A protein and the small-molecule ligand that binds it are described below.
Small molecule (SMILES): CO[C@H]1O[C@H](CO)[C@@H](O)[C@H](O)[C@@H]1O

Sequence of chain 2.A:
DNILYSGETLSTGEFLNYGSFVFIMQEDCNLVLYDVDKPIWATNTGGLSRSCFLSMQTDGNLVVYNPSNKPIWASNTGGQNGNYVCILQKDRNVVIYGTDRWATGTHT

Sequence of chain 1.B:
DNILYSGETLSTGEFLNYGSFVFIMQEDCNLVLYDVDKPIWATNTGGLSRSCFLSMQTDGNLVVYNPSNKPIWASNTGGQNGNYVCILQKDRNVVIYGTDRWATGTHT

Binding-site contacts:
Ligand atom O4 contacts residue ASP100 of chain 2.A at 3.5 Å (salt-bridge).
Ligand atom O2 contacts residue ASN93 of chain 1.B at 2.9 Å (h-bond).
Ligand atom C4 contacts residue ASP100 of chain 2.A at 4.4 Å.
Ligand atom O4 contacts residue TYR97 of chain 1.B at 3.3 Å (h-bond).
Ligand atom C3 contacts residue ASN93 of chain 1.B at 4.4 Å.
Ligand atom C4 contacts residue ASN93 of chain 1.B at 3.7 Å.
Ligand atom O2 contacts residue GLN89 of chain 1.B at 3.2 Å (h-bond).
Ligand atom O4 contacts residue VAL95 of chain 1.B at 3.5 Å.
Ligand atom C2 contacts residue HIS107 of chain 2.A at 4.1 Å.
Ligand atom C2 contacts residue ASP91 of chain 1.B at 3.6 Å.
Ligand atom C6 contacts residue ASP100 of chain 2.A at 3.5 Å.
Ligand atom O5 contacts residue ASN93 of chain 1.B at 3.1 Å (h-bond).
Ligand atom O3 contacts residue ASN83 of chain 2.A at 4.1 Å.
Ligand atom O1 contacts residue ASN83 of chain 2.A at 4.0 Å.
Ligand atom C6 contacts residue ALA103 of chain 2.A at 3.7 Å (hydrophobic).
Ligand atom C5 contacts residue ASP100 of chain 2.A at 4.1 Å.
Ligand atom C6 contacts residue ASN93 of chain 1.B at 3.8 Å.
Ligand atom C4 contacts residue TYR97 of chain 1.B at 4.1 Å (hydrophobic).
Ligand atom O3 contacts residue GLN89 of chain 1.B at 2.8 Å (h-bond).
Ligand atom C3 contacts residue ASN83 of chain 2.A at 3.3 Å.
Ligand atom C6 contacts residue VAL95 of chain 1.B at 4.3 Å (hydrophobic).
Ligand atom O4 contacts residue GLN89 of chain 1.B at 4.1 Å.
Ligand atom O3 contacts residue TYR97 of chain 1.B at 3.2 Å (h-bond).
Ligand atom C1 contacts residue HIS107 of chain 2.A at 4.0 Å.
Ligand atom C4 contacts residue VAL95 of chain 1.B at 3.7 Å (hydrophobic).
Ligand atom O6 contacts residue ALA103 of chain 2.A at 3.7 Å.
Ligand atom O2 contacts residue ASP91 of chain 1.B at 2.8 Å (salt-bridge).
Ligand atom C4 contacts residue ASN83 of chain 2.A at 3.3 Å.
Ligand atom C3 contacts residue TYR97 of chain 1.B at 4.1 Å (hydrophobic).
Ligand atom O6 contacts residue ASN93 of chain 1.B at 3.9 Å.
Ligand atom C3 contacts residue GLN89 of chain 1.B at 3.8 Å.
Ligand atom O2 contacts residue HIS107 of chain 2.A at 3.7 Å.
Ligand atom O4 contacts residue ASN83 of chain 2.A at 2.8 Å (h-bond).
Ligand atom C5 contacts residue ASN83 of chain 2.A at 3.4 Å.
Ligand atom C6 contacts residue ASN83 of chain 2.A at 4.2 Å.
Ligand atom C5 contacts residue ASN93 of chain 1.B at 3.7 Å.
Ligand atom C2 contacts residue ASN93 of chain 1.B at 3.8 Å.
Ligand atom C2 contacts residue GLN89 of chain 1.B at 4.0 Å.
Ligand atom C1 contacts residue ASN93 of chain 1.B at 3.8 Å.
Ligand atom C4 contacts residue GLN89 of chain 1.B at 4.2 Å.